Binding-site contacts:
Ligand atom N9 contacts residue PHE166 of chain 1.F at 3.6 Å.
Ligand atom C8 contacts residue CYS31 of chain 1.D at 4.1 Å (hydrophobic).
Ligand atom CL1 contacts residue PHE144 of chain 1.F at 4.0 Å.
Ligand atom CL2 contacts residue SER104 of chain 1.F at 3.8 Å.
Ligand atom O9A contacts residue PHE166 of chain 1.F at 3.8 Å.
Ligand atom O4 contacts residue SER146 of chain 1.F at 3.5 Å (h-bond).
Ligand atom CL2 contacts residue PHE134 of chain 1.F at 3.7 Å.
Ligand atom C4 contacts residue HIS193 of chain 1.D at 3.6 Å.
Ligand atom C7 contacts residue CYS31 of chain 1.D at 4.3 Å (hydrophobic).
Ligand atom O4 contacts residue HIS193 of chain 1.D at 2.8 Å (h-bond).
Ligand atom C1 contacts residue TYR133 of chain 1.F at 3.8 Å (hydrophobic).
Ligand atom O2 contacts residue PHE25 of chain 1.D at 3.3 Å.
Ligand atom C5 contacts residue SER146 of chain 1.F at 4.1 Å.
Ligand atom C10 contacts residue PHE144 of chain 1.F at 4.2 Å (hydrophobic).
Ligand atom C8 contacts residue PHE25 of chain 1.D at 4.0 Å (hydrophobic).
Ligand atom CL2 contacts residue TYR133 of chain 1.F at 3.4 Å.
Ligand atom C2 contacts residue SER104 of chain 1.F at 4.1 Å.
Ligand atom C4 contacts residue SER146 of chain 1.F at 3.3 Å.
Ligand atom C11 contacts residue VAL170 of chain 1.F at 3.8 Å (hydrophobic).
Ligand atom C10 contacts residue LEU158 of chain 1.F at 4.2 Å (hydrophobic).
Ligand atom C2 contacts residue TYR133 of chain 1.F at 3.5 Å (hydrophobic).
Ligand atom CL1 contacts residue THR93 of chain 1.F at 3.7 Å.
Ligand atom O2 contacts residue PHE102 of chain 1.F at 4.0 Å.
Ligand atom C3 contacts residue HIS193 of chain 1.D at 3.7 Å.
Ligand atom N2 contacts residue PHE102 of chain 1.F at 4.0 Å.
Ligand atom CL2 contacts residue PHE144 of chain 1.F at 3.9 Å.
Ligand atom O9B contacts residue VAL160 of chain 1.F at 3.6 Å.
Ligand atom O9B contacts residue PHE166 of chain 1.F at 3.3 Å.
Ligand atom C3 contacts residue SER146 of chain 1.F at 4.3 Å.
Ligand atom CL1 contacts residue SER104 of chain 1.F at 4.0 Å.
Ligand atom C1 contacts residue SER104 of chain 1.F at 3.1 Å.
Ligand atom C2 contacts residue PHE102 of chain 1.F at 3.9 Å (hydrophobic).
Ligand atom C10 contacts residue VAL170 of chain 1.F at 3.9 Å (hydrophobic).
Ligand atom O5 contacts residue SER146 of chain 1.F at 3.1 Å.
Ligand atom O2 contacts residue TYR133 of chain 1.F at 2.6 Å (h-bond).
Ligand atom C11 contacts residue LEU158 of chain 1.F at 4.2 Å (hydrophobic).
Ligand atom C7 contacts residue PHE25 of chain 1.D at 3.9 Å (hydrophobic).
Ligand atom C7 contacts residue LEU158 of chain 1.F at 4.1 Å (hydrophobic).
Ligand atom N2 contacts residue THR93 of chain 1.F at 4.0 Å.
Ligand atom O5 contacts residue VAL170 of chain 1.F at 3.9 Å.

Sequence of chain 1.F:
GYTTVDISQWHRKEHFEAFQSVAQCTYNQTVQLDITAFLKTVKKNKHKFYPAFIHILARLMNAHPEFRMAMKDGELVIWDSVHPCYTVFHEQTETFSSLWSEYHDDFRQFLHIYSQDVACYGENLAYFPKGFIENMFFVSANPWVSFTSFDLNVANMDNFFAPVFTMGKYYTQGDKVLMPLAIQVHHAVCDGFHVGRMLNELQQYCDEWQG

Sequence of chain 1.D:
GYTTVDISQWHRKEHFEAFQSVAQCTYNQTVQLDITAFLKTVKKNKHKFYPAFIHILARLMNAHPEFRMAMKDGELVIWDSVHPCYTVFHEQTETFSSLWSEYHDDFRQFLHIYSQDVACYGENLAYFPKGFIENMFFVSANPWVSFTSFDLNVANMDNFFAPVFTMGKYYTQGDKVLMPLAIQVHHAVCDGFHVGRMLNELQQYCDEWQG

A small-molecule ligand and the protein it binds are described below.
Small molecule (SMILES): O=C(N[C@H](CO)[C@H](O)c1ccc([N+](=O)[O-])cc1)C(Cl)Cl